Binding-site contacts:
Ligand atom C8 contacts residue ASN202 of chain 1.A at 4.2 Å.
Ligand atom C2 contacts residue TRP273 of chain 1.A at 4.1 Å (hydrophobic).
Ligand atom C8 contacts residue TRP273 of chain 1.A at 3.5 Å (hydrophobic).
Ligand atom C6 contacts residue TRP273 of chain 1.A at 3.7 Å (hydrophobic).
Ligand atom C2 contacts residue ASN202 of chain 1.A at 2.4 Å.
Ligand atom O3 contacts residue TRP273 of chain 1.A at 3.1 Å.
Ligand atom C4 contacts residue TRP273 of chain 1.A at 3.9 Å (hydrophobic).
Ligand atom N2 contacts residue ASN202 of chain 1.A at 2.9 Å (h-bond).
Ligand atom C8 contacts residue THR204 of chain 1.A at 3.6 Å.
Ligand atom O7 contacts residue THR204 of chain 1.A at 4.3 Å.
Ligand atom O5 contacts residue TRP273 of chain 1.A at 4.2 Å.
Ligand atom C7 contacts residue ASN202 of chain 1.A at 3.7 Å.
Ligand atom C7 contacts residue THR204 of chain 1.A at 4.3 Å.
Ligand atom C1 contacts residue ASN202 of chain 1.A at 1.4 Å.
Ligand atom C4 contacts residue ASN202 of chain 1.A at 4.2 Å.
Ligand atom C8 contacts residue ASN203 of chain 1.A at 3.2 Å.
Ligand atom O4 contacts residue TRP273 of chain 1.A at 4.3 Å.
Ligand atom C3 contacts residue TRP273 of chain 1.A at 3.9 Å (hydrophobic).
Ligand atom C3 contacts residue ASN202 of chain 1.A at 3.8 Å.
Ligand atom O5 contacts residue ASN202 of chain 1.A at 2.4 Å (h-bond).
Ligand atom C5 contacts residue ASN202 of chain 1.A at 3.7 Å.
Ligand atom C5 contacts residue TRP273 of chain 1.A at 4.4 Å (hydrophobic).

A protein and the small-molecule ligand that binds it are described below.
Small molecule (SMILES): CC(=O)N[C@H]1[C@H](O[C@H]2[C@H](O)[C@@H](NC(C)=O)CO[C@@H]2CO)O[C@H](CO)[C@@H](O[C@@H]2O[C@H](CO)[C@@H](O)[C@H](O)[C@@H]2O)[C@@H]1O

Sequence of chain 1.A:
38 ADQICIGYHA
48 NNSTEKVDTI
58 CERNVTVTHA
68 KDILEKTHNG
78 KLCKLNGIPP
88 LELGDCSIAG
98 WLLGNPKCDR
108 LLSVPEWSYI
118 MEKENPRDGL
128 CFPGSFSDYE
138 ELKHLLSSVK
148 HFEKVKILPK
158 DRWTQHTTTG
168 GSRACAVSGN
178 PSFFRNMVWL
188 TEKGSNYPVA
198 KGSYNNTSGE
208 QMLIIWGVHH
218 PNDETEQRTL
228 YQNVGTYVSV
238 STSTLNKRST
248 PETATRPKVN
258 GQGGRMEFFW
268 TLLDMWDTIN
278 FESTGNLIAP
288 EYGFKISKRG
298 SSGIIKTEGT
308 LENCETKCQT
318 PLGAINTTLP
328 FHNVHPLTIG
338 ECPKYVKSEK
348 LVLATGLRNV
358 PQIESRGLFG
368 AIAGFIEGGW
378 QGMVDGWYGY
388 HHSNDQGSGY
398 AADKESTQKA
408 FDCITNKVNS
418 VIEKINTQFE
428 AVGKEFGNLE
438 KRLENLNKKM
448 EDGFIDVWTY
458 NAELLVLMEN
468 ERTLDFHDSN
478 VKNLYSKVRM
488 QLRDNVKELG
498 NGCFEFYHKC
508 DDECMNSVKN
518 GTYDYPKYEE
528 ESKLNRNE